Binding-site contacts:
Ligand atom C11 contacts residue SER224 of chain 1.A at 3.5 Å.
Ligand atom O4 contacts residue HIS191 of chain 1.A at 3.5 Å (h-bond).
Ligand atom C28 contacts residue PHE437 of chain 1.A at 3.5 Å (hydrophobic).
Ligand atom P1 contacts residue MN1 of chain 1.C at 3.4 Å.
Ligand atom C26 contacts residue PHE437 of chain 1.A at 3.2 Å (hydrophobic).
Ligand atom O5 contacts residue HIS191 of chain 1.A at 2.8 Å (h-bond).
Ligand atom O6 contacts residue ASN168 of chain 1.A at 2.9 Å (h-bond).
Ligand atom O8 contacts residue GLN190 of chain 1.A at 2.9 Å (h-bond).
Ligand atom C6 contacts residue ILE327 of chain 1.A at 3.5 Å (hydrophobic).
Ligand atom N2 contacts residue GLN190 of chain 1.A at 3.3 Å (h-bond).
Ligand atom C2 contacts residue ALA172 of chain 1.A at 3.5 Å (hydrophobic).
Ligand atom O11 contacts residue MET283 of chain 1.A at 3.1 Å (h-bond).
Ligand atom C19 contacts residue ILE171 of chain 1.A at 3.3 Å (hydrophobic).
Ligand atom O9 contacts residue PRO226 of chain 1.A at 3.3 Å (h-bond).
Ligand atom O3 contacts residue SER170 of chain 1.A at 3.2 Å.
Ligand atom O6 contacts residue K1 of chain 1.D at 2.8 Å.
Ligand atom O7 contacts residue SER223 of chain 1.A at 3.5 Å (h-bond).
Ligand atom C27 contacts residue PHE437 of chain 1.A at 3.2 Å (hydrophobic).
Ligand atom O10 contacts residue GLU282 of chain 1.A at 3.5 Å.
Ligand atom O3 contacts residue K1 of chain 1.D at 3.0 Å.
Ligand atom P1 contacts residue HIS191 of chain 1.A at 3.5 Å.
Ligand atom O3 contacts residue SER223 of chain 1.A at 3.5 Å (h-bond).
Ligand atom O6 contacts residue GLU233 of chain 1.A at 3.1 Å (salt-bridge).
Ligand atom C1 contacts residue GLN190 of chain 1.A at 3.5 Å.
Ligand atom N4 contacts residue ILE171 of chain 1.A at 3.5 Å (h-bond).
Ligand atom C2 contacts residue ARG173 of chain 1.A at 3.5 Å.
Ligand atom N2 contacts residue ILE171 of chain 1.A at 3.4 Å (h-bond).
Ligand atom O9 contacts residue MET225 of chain 1.A at 3.2 Å.
Ligand atom O6 contacts residue HIS191 of chain 1.A at 3.1 Å (h-bond).
Ligand atom P1 contacts residue K1 of chain 1.D at 3.4 Å.
Ligand atom C12 contacts residue THR153 of chain 1.A at 3.4 Å.
Ligand atom O6 contacts residue MN1 of chain 1.C at 2.2 Å.
Ligand atom C4 contacts residue ILE171 of chain 1.A at 3.4 Å (hydrophobic).
Ligand atom O4 contacts residue PRO226 of chain 1.A at 3.5 Å.
Ligand atom O10 contacts residue ARG173 of chain 1.A at 2.9 Å (salt-bridge).
Ligand atom O7 contacts residue ILE171 of chain 1.A at 2.8 Å (h-bond).
Ligand atom O1 contacts residue GLN190 of chain 1.A at 2.9 Å (h-bond).
Ligand atom O4 contacts residue LYS391 of chain 1.A at 2.7 Å (salt-bridge).
Ligand atom C10 contacts residue ILE327 of chain 1.A at 3.4 Å (hydrophobic).
Ligand atom O2 contacts residue ARG173 of chain 1.A at 2.8 Å (salt-bridge).

Sequence of chain 1.A:
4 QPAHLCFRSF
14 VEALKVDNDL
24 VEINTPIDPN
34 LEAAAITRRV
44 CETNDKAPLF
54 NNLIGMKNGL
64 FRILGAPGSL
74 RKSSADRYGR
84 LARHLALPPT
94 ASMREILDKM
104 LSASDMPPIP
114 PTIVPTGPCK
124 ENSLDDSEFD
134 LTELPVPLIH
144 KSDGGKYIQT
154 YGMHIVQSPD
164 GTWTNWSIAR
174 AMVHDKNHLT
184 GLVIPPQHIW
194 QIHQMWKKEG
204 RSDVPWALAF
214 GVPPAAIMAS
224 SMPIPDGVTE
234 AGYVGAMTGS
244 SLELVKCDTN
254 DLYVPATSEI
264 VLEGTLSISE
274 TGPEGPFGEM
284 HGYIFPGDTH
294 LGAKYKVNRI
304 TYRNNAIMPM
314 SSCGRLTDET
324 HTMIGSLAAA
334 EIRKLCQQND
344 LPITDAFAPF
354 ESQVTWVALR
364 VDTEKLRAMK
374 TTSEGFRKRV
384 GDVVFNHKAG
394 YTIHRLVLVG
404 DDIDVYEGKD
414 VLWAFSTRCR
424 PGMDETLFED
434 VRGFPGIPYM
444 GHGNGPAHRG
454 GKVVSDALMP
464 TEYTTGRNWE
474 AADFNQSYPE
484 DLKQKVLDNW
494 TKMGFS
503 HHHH

A protein and the small-molecule ligand that binds it are described below.
Small molecule (SMILES): Cc1cc2c3c(c1C)C(C)(C)C[C@H]1C(C(=O)O)=C(c4ccccc4)[C@]4(C(=O)NC(=O)N=C4N2C[C@H](O)[C@H](O)[C@H](O)COP(=O)(O)O)N31